Sequence of chain 1.B:
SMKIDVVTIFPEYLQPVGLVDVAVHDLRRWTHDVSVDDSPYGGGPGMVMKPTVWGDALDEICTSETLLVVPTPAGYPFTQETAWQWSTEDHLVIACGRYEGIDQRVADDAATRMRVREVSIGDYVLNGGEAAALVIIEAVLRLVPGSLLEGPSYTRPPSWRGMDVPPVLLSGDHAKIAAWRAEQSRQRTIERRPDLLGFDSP

Binding-site contacts:
Ligand atom N17 contacts residue ASN141 of chain 1.B at 3.7 Å.
Ligand atom N08 contacts residue SER134 of chain 1.B at 3.6 Å.
Ligand atom C15 contacts residue GLY142 of chain 1.B at 3.7 Å.
Ligand atom C13 contacts residue PRO85 of chain 1.B at 3.3 Å (hydrophobic).
Ligand atom N03 contacts residue TYR138 of chain 1.B at 2.6 Å (h-bond).
Ligand atom C12 contacts residue GLY143 of chain 1.B at 3.6 Å.
Ligand atom C16 contacts residue ARG112 of chain 1.B at 3.6 Å.
Ligand atom N04 contacts residue LEU140 of chain 1.B at 3.0 Å (h-bond).
Ligand atom N17 contacts residue GLY142 of chain 1.B at 3.6 Å.
Ligand atom C34 contacts residue LEU140 of chain 1.B at 3.6 Å (hydrophobic).
Ligand atom C15 contacts residue GLY111 of chain 1.B at 3.2 Å.
Ligand atom N01 contacts residue SER134 of chain 1.B at 3.1 Å (h-bond).
Ligand atom C15 contacts residue ARG112 of chain 1.B at 3.7 Å.
Ligand atom C18 contacts residue TYR113 of chain 1.B at 3.4 Å (hydrophobic).
Ligand atom N01 contacts residue ILE135 of chain 1.B at 3.5 Å (h-bond).
Ligand atom N08 contacts residue ALA146 of chain 1.B at 3.5 Å.
Ligand atom N08 contacts residue VAL133 of chain 1.B at 3.4 Å (h-bond).
Ligand atom C02 contacts residue TYR138 of chain 1.B at 3.5 Å (hydrophobic).
Ligand atom C16 contacts residue GLY142 of chain 1.B at 3.7 Å.
Ligand atom C12 contacts residue GLY142 of chain 1.B at 3.6 Å.
Ligand atom C21 contacts residue GLU114 of chain 1.B at 3.7 Å.
Ligand atom C10 contacts residue PRO87 of chain 1.B at 3.6 Å (hydrophobic).
Ligand atom N08 contacts residue ILE135 of chain 1.B at 3.5 Å (h-bond).
Ligand atom N01 contacts residue GLY136 of chain 1.B at 2.9 Å (h-bond).
Ligand atom N08 contacts residue THR86 of chain 1.B at 3.4 Å (h-bond).
Ligand atom C19 contacts residue TYR113 of chain 1.B at 3.6 Å (hydrophobic).
Ligand atom C11 contacts residue GLY142 of chain 1.B at 3.5 Å.
Ligand atom C18 contacts residue ASN141 of chain 1.B at 3.5 Å.
Ligand atom C09 contacts residue PRO87 of chain 1.B at 3.5 Å (hydrophobic).
Ligand atom N03 contacts residue LEU140 of chain 1.B at 3.4 Å (h-bond).
Ligand atom C18 contacts residue LEU140 of chain 1.B at 3.2 Å (hydrophobic).
Ligand atom N08 contacts residue PRO85 of chain 1.B at 3.5 Å.
Ligand atom C13 contacts residue GLY142 of chain 1.B at 3.7 Å.
Ligand atom C14 contacts residue THR86 of chain 1.B at 3.6 Å.
Ligand atom N01 contacts residue TYR138 of chain 1.B at 3.6 Å.
Ligand atom C10 contacts residue LEU140 of chain 1.B at 3.7 Å (hydrophobic).
Ligand atom N04 contacts residue TYR138 of chain 1.B at 3.7 Å.
Ligand atom C13 contacts residue GLY143 of chain 1.B at 3.5 Å.
Ligand atom C30 contacts residue LEU180 of chain 1.A at 3.3 Å (hydrophobic).
Ligand atom C16 contacts residue TYR113 of chain 1.B at 3.4 Å (hydrophobic).

Sequence of chain 1.A:
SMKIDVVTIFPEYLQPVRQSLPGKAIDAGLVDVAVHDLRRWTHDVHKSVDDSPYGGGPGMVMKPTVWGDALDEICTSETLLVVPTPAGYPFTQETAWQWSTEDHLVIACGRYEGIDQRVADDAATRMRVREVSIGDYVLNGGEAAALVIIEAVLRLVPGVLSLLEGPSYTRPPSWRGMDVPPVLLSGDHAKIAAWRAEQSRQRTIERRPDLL

The small molecule below binds the protein below.
Small molecule (SMILES): CC(C)N1CCN(Cc2ccc(Cn3ccc4ccc(-c5n[nH]c(N)c5C#N)cc43)cc2)CC1